Sequence of chain 1.F:
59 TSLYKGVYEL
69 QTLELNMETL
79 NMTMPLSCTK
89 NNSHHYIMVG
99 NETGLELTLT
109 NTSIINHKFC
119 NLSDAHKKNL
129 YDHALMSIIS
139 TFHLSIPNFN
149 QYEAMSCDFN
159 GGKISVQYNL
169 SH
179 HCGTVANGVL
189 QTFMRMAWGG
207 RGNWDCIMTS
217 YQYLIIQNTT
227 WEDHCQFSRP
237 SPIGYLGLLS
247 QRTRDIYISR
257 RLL

Sequence of chain 1.C:
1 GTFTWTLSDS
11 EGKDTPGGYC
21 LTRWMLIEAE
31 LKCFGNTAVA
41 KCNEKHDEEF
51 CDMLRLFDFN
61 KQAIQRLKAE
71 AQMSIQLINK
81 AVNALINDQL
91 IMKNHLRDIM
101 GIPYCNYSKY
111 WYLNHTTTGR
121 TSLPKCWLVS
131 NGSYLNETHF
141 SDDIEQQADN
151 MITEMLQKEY

A small-molecule ligand and the protein it binds are described below.
Small molecule (SMILES): CC(=O)N[C@@H]1[C@@H](O)[C@H](O)[C@@H](CO)O[C@H]1O

Binding-site contacts:
Ligand atom O3 contacts residue PHE233 of chain 1.F at 3.9 Å.
Ligand atom C6 contacts residue TYR134 of chain 1.C at 4.1 Å (hydrophobic).
Ligand atom O3 contacts residue ARG235 of chain 1.F at 4.2 Å.
Ligand atom O5 contacts residue ASN106 of chain 1.C at 2.4 Å (h-bond).
Ligand atom C1 contacts residue SER108 of chain 1.C at 4.1 Å.
Ligand atom C7 contacts residue ASN106 of chain 1.C at 3.7 Å.
Ligand atom C3 contacts residue ARG235 of chain 1.F at 3.9 Å.
Ligand atom O5 contacts residue TYR134 of chain 1.C at 2.8 Å (h-bond).
Ligand atom C3 contacts residue PHE233 of chain 1.F at 4.2 Å (hydrophobic).
Ligand atom C2 contacts residue ASN106 of chain 1.C at 2.5 Å.
Ligand atom O6 contacts residue PHE233 of chain 1.F at 4.0 Å.
Ligand atom C4 contacts residue ARG235 of chain 1.F at 4.3 Å.
Ligand atom O4 contacts residue PHE233 of chain 1.F at 2.3 Å (h-bond).
Ligand atom O3 contacts residue SER234 of chain 1.F at 2.5 Å (h-bond).
Ligand atom C1 contacts residue TYR134 of chain 1.C at 3.2 Å (hydrophobic).
Ligand atom O4 contacts residue SER234 of chain 1.F at 3.2 Å.
Ligand atom C8 contacts residue TRP196 of chain 1.F at 3.4 Å (hydrophobic).
Ligand atom C8 contacts residue ASN106 of chain 1.C at 3.7 Å.
Ligand atom C7 contacts residue TRP196 of chain 1.F at 3.5 Å (hydrophobic).
Ligand atom C4 contacts residue PHE233 of chain 1.F at 3.5 Å (hydrophobic).
Ligand atom C5 contacts residue TYR134 of chain 1.C at 3.8 Å (hydrophobic).
Ligand atom N2 contacts residue ASN106 of chain 1.C at 2.7 Å (h-bond).
Ligand atom O7 contacts residue TRP196 of chain 1.F at 2.9 Å (h-bond).
Ligand atom N2 contacts residue SER108 of chain 1.C at 4.2 Å.
Ligand atom C3 contacts residue SER234 of chain 1.F at 3.7 Å.
Ligand atom C1 contacts residue ASN106 of chain 1.C at 1.4 Å.
Ligand atom C4 contacts residue ASN106 of chain 1.C at 4.2 Å.
Ligand atom C3 contacts residue ASN106 of chain 1.C at 3.8 Å.
Ligand atom C4 contacts residue SER234 of chain 1.F at 4.1 Å.
Ligand atom C8 contacts residue ALA195 of chain 1.F at 4.2 Å (hydrophobic).
Ligand atom O4 contacts residue ARG235 of chain 1.F at 3.7 Å.
Ligand atom C5 contacts residue ASN106 of chain 1.C at 3.6 Å.
Ligand atom O7 contacts residue SER234 of chain 1.F at 4.1 Å.